This protein binds this small molecule.
Small molecule (SMILES): Oc1cccc(Oc2ccccc2)c1

Binding-site contacts:
Ligand atom C10 contacts residue GLN81 of chain 1.A at 3.5 Å.
Ligand atom C11 contacts residue GLU31 of chain 1.A at 4.3 Å.
Ligand atom O03 contacts residue GLU31 of chain 1.A at 3.6 Å.
Ligand atom C02 contacts residue ARG29 of chain 1.A at 3.8 Å.
Ligand atom C10 contacts residue LEU30 of chain 1.A at 4.2 Å (hydrophobic).
Ligand atom C08 contacts residue ARG29 of chain 1.A at 4.0 Å.
Ligand atom C13 contacts residue ARG29 of chain 1.A at 4.3 Å.
Ligand atom C12 contacts residue GLN81 of chain 1.A at 3.8 Å.
Ligand atom C05 contacts residue GLU31 of chain 1.A at 4.3 Å.
Ligand atom C11 contacts residue GLN81 of chain 1.A at 4.2 Å.
Ligand atom C13 contacts residue ALA82 of chain 1.A at 3.9 Å (hydrophobic).
Ligand atom C13 contacts residue MET83 of chain 1.A at 3.4 Å (hydrophobic).
Ligand atom C04 contacts residue ARG29 of chain 1.A at 3.6 Å.
Ligand atom C10 contacts residue MET83 of chain 1.A at 3.9 Å (hydrophobic).
Ligand atom O03 contacts residue LEU30 of chain 1.A at 3.5 Å.
Ligand atom C05 contacts residue ARG29 of chain 1.A at 4.2 Å.
Ligand atom C05 contacts residue LEU30 of chain 1.A at 4.3 Å (hydrophobic).
Ligand atom C08 contacts residue LEU30 of chain 1.A at 3.7 Å (hydrophobic).
Ligand atom C01 contacts residue ARG29 of chain 1.A at 3.9 Å.
Ligand atom C10 contacts residue ALA82 of chain 1.A at 4.1 Å (hydrophobic).
Ligand atom C14 contacts residue MET83 of chain 1.A at 4.5 Å (hydrophobic).
Ligand atom C13 contacts residue GLN81 of chain 1.A at 3.9 Å.
Ligand atom C10 contacts residue ARG29 of chain 1.A at 3.4 Å.
Ligand atom C02 contacts residue LEU30 of chain 1.A at 3.8 Å (hydrophobic).
Ligand atom O03 contacts residue ARG29 of chain 1.A at 3.8 Å.
Ligand atom O03 contacts residue GLN81 of chain 1.A at 4.1 Å.
Ligand atom O06 contacts residue ARG29 of chain 1.A at 3.9 Å.
Ligand atom C05 contacts residue GLN81 of chain 1.A at 3.8 Å.
Ligand atom C14 contacts residue GLN81 of chain 1.A at 3.8 Å.
Ligand atom C09 contacts residue ARG29 of chain 1.A at 3.6 Å.
Ligand atom C07 contacts residue ARG29 of chain 1.A at 4.1 Å.

Sequence of chain 1.A:
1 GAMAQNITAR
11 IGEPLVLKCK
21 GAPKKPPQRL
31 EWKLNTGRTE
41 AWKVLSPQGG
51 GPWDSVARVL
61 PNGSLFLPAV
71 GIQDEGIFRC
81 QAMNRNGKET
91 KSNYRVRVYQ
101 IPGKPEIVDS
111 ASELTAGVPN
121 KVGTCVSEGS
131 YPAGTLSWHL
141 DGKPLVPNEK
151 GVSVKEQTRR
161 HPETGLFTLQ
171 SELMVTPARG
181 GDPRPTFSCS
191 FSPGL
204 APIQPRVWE